A protein and the small-molecule ligand that binds it are described below.
Small molecule (SMILES): COc1cc2c(cc1OC)CC(NC(=O)c1nc([C@@H]3CCCN3C(=O)CSc3ccccc3Cl)[nH]c(=O)c1O)C2

Sequence of chain 4.A:
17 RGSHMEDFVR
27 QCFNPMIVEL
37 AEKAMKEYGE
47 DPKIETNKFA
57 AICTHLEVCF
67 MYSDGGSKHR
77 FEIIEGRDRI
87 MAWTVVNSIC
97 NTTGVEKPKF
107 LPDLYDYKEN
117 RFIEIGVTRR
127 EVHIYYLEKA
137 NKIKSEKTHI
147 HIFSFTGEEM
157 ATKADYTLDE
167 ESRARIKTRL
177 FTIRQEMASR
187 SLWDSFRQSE

Binding-site contacts:
Ligand atom N4 contacts residue MN1 of chain 4.B at 4.0 Å.
Ligand atom C1 contacts residue HIS61 of chain 4.A at 3.5 Å.
Ligand atom CL1 contacts residue GLU46 of chain 4.A at 3.8 Å.
Ligand atom C10 contacts residue TYR44 of chain 4.A at 3.5 Å (hydrophobic).
Ligand atom C3 contacts residue MN1 of chain 4.C at 3.5 Å.
Ligand atom C1 contacts residue MN1 of chain 4.B at 2.7 Å.
Ligand atom O1 contacts residue ILE121 of chain 4.A at 3.0 Å (h-bond).
Ligand atom O1 contacts residue HIS61 of chain 4.A at 2.8 Å (h-bond).
Ligand atom C8 contacts residue TYR44 of chain 4.A at 3.5 Å (hydrophobic).
Ligand atom C19 contacts residue LYS54 of chain 4.A at 3.5 Å.
Ligand atom O2 contacts residue GLU120 of chain 4.A at 3.2 Å (salt-bridge).
Ligand atom O5 contacts residue MN1 of chain 4.C at 2.0 Å.
Ligand atom O2 contacts residue GLU81 of chain 4.A at 3.5 Å (salt-bridge).
Ligand atom C4 contacts residue MN1 of chain 4.C at 3.0 Å.
Ligand atom C23 contacts residue ILE58 of chain 4.A at 3.9 Å (hydrophobic).
Ligand atom C18 contacts residue LYS54 of chain 4.A at 3.4 Å.
Ligand atom O6 contacts residue LYS54 of chain 4.A at 2.7 Å (salt-bridge).
Ligand atom C24 contacts residue ALA40 of chain 4.A at 3.8 Å (hydrophobic).
Ligand atom C25 contacts residue ILE58 of chain 4.A at 3.7 Å (hydrophobic).
Ligand atom C23 contacts residue ALA40 of chain 4.A at 3.8 Å (hydrophobic).
Ligand atom O5 contacts residue GLU81 of chain 4.A at 3.1 Å (salt-bridge).
Ligand atom C1 contacts residue GLU120 of chain 4.A at 3.2 Å.
Ligand atom C2 contacts residue GLU120 of chain 4.A at 3.4 Å.
Ligand atom O2 contacts residue HIS61 of chain 4.A at 3.1 Å.
Ligand atom C2 contacts residue MN1 of chain 4.B at 2.9 Å.
Ligand atom O2 contacts residue MN1 of chain 4.C at 2.0 Å.
Ligand atom S1 contacts residue LYS54 of chain 4.A at 2.6 Å (salt-bridge).
Ligand atom C25 contacts residue LYS54 of chain 4.A at 3.9 Å.
Ligand atom O5 contacts residue ASP109 of chain 4.A at 4.0 Å.
Ligand atom C24 contacts residue TYR44 of chain 4.A at 3.9 Å (hydrophobic).
Ligand atom C6 contacts residue TYR44 of chain 4.A at 3.4 Å (hydrophobic).
Ligand atom C24 contacts residue ILE58 of chain 4.A at 3.4 Å (hydrophobic).
Ligand atom C2 contacts residue MN1 of chain 4.C at 3.1 Å.
Ligand atom C7 contacts residue TYR44 of chain 4.A at 3.7 Å (hydrophobic).
Ligand atom O1 contacts residue GLU120 of chain 4.A at 2.8 Å (salt-bridge).
Ligand atom C20 contacts residue LYS54 of chain 4.A at 3.3 Å.
Ligand atom C2 contacts residue HIS61 of chain 4.A at 3.8 Å.
Ligand atom O1 contacts residue MN1 of chain 4.B at 2.0 Å.
Ligand atom O2 contacts residue ASP109 of chain 4.A at 2.9 Å (salt-bridge).
Ligand atom O2 contacts residue MN1 of chain 4.B at 2.2 Å.